Sequence of chain 1.A:
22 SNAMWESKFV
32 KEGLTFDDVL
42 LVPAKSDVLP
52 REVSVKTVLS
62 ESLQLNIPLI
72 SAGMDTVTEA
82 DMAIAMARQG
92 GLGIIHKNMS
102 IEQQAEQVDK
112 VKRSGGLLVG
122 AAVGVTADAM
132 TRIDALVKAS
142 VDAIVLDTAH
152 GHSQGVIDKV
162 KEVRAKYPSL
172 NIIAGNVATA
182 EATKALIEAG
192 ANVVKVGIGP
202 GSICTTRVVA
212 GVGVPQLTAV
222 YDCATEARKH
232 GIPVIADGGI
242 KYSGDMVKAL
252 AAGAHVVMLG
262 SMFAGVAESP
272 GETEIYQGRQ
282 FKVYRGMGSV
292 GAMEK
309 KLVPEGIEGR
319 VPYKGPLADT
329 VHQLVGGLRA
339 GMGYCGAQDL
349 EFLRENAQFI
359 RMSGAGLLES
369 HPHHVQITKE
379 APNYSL

This protein binds this small molecule.
Small molecule (SMILES): O=c1[nH]cnc2c1ncn2[C@@H]1O[C@H](COP(=O)(O)O)[C@@H](O)[C@H]1O

Binding-site contacts:
Ligand atom N1 contacts residue GLU313 of chain 1.A at 2.9 Å (salt-bridge).
Ligand atom O5' contacts residue GLY239 of chain 1.A at 3.6 Å.
Ligand atom C2 contacts residue THR207 of chain 1.A at 3.8 Å.
Ligand atom C5 contacts residue ILE204 of chain 1.A at 3.5 Å (hydrophobic).
Ligand atom O3P contacts residue GLY239 of chain 1.A at 3.5 Å.
Ligand atom O1P contacts residue GLY261 of chain 1.A at 3.4 Å.
Ligand atom C4' contacts residue ASP238 of chain 1.A at 3.5 Å.
Ligand atom O3' contacts residue ALA73 of chain 1.A at 3.2 Å.
Ligand atom O6 contacts residue GLY287 of chain 1.A at 3.2 Å.
Ligand atom N7 contacts residue GLY287 of chain 1.A at 3.6 Å.
Ligand atom O2P contacts residue GLY202 of chain 1.A at 3.6 Å.
Ligand atom C2' contacts residue ASP238 of chain 1.A at 3.5 Å.
Ligand atom O6 contacts residue GLY289 of chain 1.A at 2.6 Å (h-bond).
Ligand atom O1P contacts residue TYR285 of chain 1.A at 2.7 Å (h-bond).
Ligand atom O3' contacts residue MET259 of chain 1.A at 3.6 Å.
Ligand atom N1 contacts residue 2F01 of chain 1.J at 3.7 Å.
Ligand atom O5' contacts residue TYR285 of chain 1.A at 3.8 Å.
Ligand atom C6 contacts residue GLY289 of chain 1.A at 3.6 Å.
Ligand atom O3P contacts residue GLY261 of chain 1.A at 3.2 Å (h-bond).
Ligand atom N7 contacts residue MET288 of chain 1.A at 3.2 Å (h-bond).
Ligand atom O2P contacts residue GLY240 of chain 1.A at 3.3 Å (h-bond).
Ligand atom C8 contacts residue ILE204 of chain 1.A at 3.7 Å (hydrophobic).
Ligand atom O1P contacts residue SER203 of chain 1.A at 3.2 Å (h-bond).
Ligand atom O6 contacts residue MET288 of chain 1.A at 2.9 Å (h-bond).
Ligand atom C2 contacts residue CYS205 of chain 1.A at 3.4 Å (hydrophobic).
Ligand atom C2 contacts residue GLU313 of chain 1.A at 3.5 Å.
Ligand atom O5' contacts residue GLY202 of chain 1.A at 3.6 Å.
Ligand atom O2' contacts residue ASP238 of chain 1.A at 2.2 Å (salt-bridge).
Ligand atom O1P contacts residue SER262 of chain 1.A at 2.7 Å (h-bond).
Ligand atom C8 contacts residue MET75 of chain 1.A at 3.4 Å (hydrophobic).
Ligand atom C6 contacts residue MET288 of chain 1.A at 3.8 Å (hydrophobic).
Ligand atom C5' contacts residue TYR285 of chain 1.A at 3.6 Å (hydrophobic).
Ligand atom N7 contacts residue MET75 of chain 1.A at 3.6 Å.
Ligand atom C5 contacts residue MET288 of chain 1.A at 3.8 Å (hydrophobic).
Ligand atom O2P contacts residue SER203 of chain 1.A at 2.8 Å (h-bond).
Ligand atom N3 contacts residue 2F01 of chain 1.J at 3.6 Å (h-bond).
Ligand atom C2 contacts residue 2F01 of chain 1.J at 3.1 Å.
Ligand atom N7 contacts residue ILE204 of chain 1.A at 3.4 Å.
Ligand atom C3' contacts residue ASP238 of chain 1.A at 3.6 Å.
Ligand atom O3' contacts residue ASP238 of chain 1.A at 2.8 Å (salt-bridge).